Sequence of chain 36.A:
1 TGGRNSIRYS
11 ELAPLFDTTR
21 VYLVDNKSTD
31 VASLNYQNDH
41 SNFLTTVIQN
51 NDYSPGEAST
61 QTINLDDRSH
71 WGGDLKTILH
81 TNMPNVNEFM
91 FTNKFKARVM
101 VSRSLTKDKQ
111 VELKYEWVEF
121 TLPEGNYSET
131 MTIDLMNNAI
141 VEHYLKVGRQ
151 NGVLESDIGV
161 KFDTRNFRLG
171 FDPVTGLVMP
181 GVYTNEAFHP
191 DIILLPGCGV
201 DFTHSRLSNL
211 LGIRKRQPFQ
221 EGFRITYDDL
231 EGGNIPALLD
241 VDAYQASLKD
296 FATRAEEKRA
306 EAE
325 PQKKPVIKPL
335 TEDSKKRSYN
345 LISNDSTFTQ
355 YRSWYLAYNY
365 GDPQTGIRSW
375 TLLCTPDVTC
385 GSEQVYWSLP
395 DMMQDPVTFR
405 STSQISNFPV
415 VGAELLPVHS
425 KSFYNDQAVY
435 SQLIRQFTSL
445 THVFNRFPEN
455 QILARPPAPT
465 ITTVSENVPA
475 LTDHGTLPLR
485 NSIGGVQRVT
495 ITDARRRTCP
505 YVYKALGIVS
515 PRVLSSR

The small molecule below binds the protein below.
Small molecule (SMILES): CCCCCCCCCCCC[N+](C)(C)CCCS(=O)(=O)O

Binding-site contacts:
Ligand atom S1 contacts residue ARG224 of chain 36.A at 4.0 Å.
Ligand atom C3 contacts residue ASP229 of chain 36.A at 4.4 Å.
Ligand atom O1S contacts residue LYS215 of chain 36.A at 3.9 Å.
Ligand atom C1 contacts residue ARG224 of chain 36.A at 4.1 Å.
Ligand atom C2 contacts residue TRP374 of chain 36.A at 4.0 Å (hydrophobic).
Ligand atom N1 contacts residue TRP374 of chain 36.A at 3.5 Å.
Ligand atom C2 contacts residue ARG224 of chain 36.A at 4.0 Å.
Ligand atom S1 contacts residue LYS215 of chain 36.A at 4.1 Å.
Ligand atom S1 contacts residue TRP374 of chain 36.A at 4.4 Å.
Ligand atom S1 contacts residue GLY222 of chain 36.A at 3.8 Å.
Ligand atom O1S contacts residue PHE223 of chain 36.A at 3.2 Å.
Ligand atom O2S contacts residue LYS215 of chain 36.A at 3.1 Å (salt-bridge).
Ligand atom O1S contacts residue GLY222 of chain 36.A at 3.0 Å (h-bond).
Ligand atom O1S contacts residue TRP374 of chain 36.A at 4.0 Å.
Ligand atom O3S contacts residue ARG224 of chain 36.A at 3.8 Å.
Ligand atom O2S contacts residue GLY222 of chain 36.A at 3.4 Å (h-bond).
Ligand atom O1S contacts residue ARG224 of chain 36.A at 2.9 Å (salt-bridge).
Ligand atom C1 contacts residue TRP374 of chain 36.A at 3.3 Å (hydrophobic).
Ligand atom C3 contacts residue TRP374 of chain 36.A at 4.0 Å (hydrophobic).